The small molecule below binds the protein below.
Small molecule (SMILES): CC(C)[C@H](N)C(=O)O

Sequence of chain 1.O:
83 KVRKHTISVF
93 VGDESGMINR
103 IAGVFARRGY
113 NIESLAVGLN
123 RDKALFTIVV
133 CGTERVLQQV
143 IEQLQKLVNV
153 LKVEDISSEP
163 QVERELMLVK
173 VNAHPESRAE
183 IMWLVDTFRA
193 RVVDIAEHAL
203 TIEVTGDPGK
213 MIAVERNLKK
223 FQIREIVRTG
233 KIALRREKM

Binding-site contacts:
Ligand atom N contacts residue ILE347 of chain 1.P at 3.1 Å (h-bond).
Ligand atom O contacts residue ILE347 of chain 1.P at 3.2 Å (h-bond).
Ligand atom O contacts residue GLY98 of chain 1.O at 4.0 Å.
Ligand atom CG2 contacts residue ILE100 of chain 1.O at 3.7 Å (hydrophobic).
Ligand atom CA contacts residue ASP95 of chain 1.O at 3.0 Å.
Ligand atom CA contacts residue ASN346 of chain 1.P at 3.3 Å.
Ligand atom C contacts residue ASN346 of chain 1.P at 3.4 Å.
Ligand atom CA contacts residue MET99 of chain 1.O at 4.1 Å (hydrophobic).
Ligand atom C contacts residue ILE100 of chain 1.O at 4.2 Å (hydrophobic).
Ligand atom C contacts residue GLY98 of chain 1.O at 4.0 Å.
Ligand atom CG1 contacts residue ASP95 of chain 1.O at 2.9 Å.
Ligand atom C contacts residue MET99 of chain 1.O at 3.8 Å (hydrophobic).
Ligand atom OXT contacts residue GLU96 of chain 1.O at 3.6 Å.
Ligand atom OXT contacts residue GLY98 of chain 1.O at 3.7 Å.
Ligand atom O contacts residue GLU96 of chain 1.O at 3.9 Å.
Ligand atom CA contacts residue GLU96 of chain 1.O at 3.4 Å.
Ligand atom O contacts residue ASN346 of chain 1.P at 2.9 Å (h-bond).
Ligand atom N contacts residue ASP95 of chain 1.O at 2.5 Å (salt-bridge).
Ligand atom CA contacts residue ILE347 of chain 1.P at 3.8 Å (hydrophobic).
Ligand atom C contacts residue ILE347 of chain 1.P at 4.0 Å (hydrophobic).
Ligand atom C contacts residue ASP95 of chain 1.O at 4.4 Å.
Ligand atom CB contacts residue ILE347 of chain 1.P at 3.9 Å (hydrophobic).
Ligand atom C contacts residue GLU96 of chain 1.O at 3.5 Å.
Ligand atom CB contacts residue ASP95 of chain 1.O at 3.5 Å.
Ligand atom CB contacts residue ILE100 of chain 1.O at 3.9 Å (hydrophobic).
Ligand atom O contacts residue TYR345 of chain 1.P at 4.5 Å.
Ligand atom N contacts residue ASN346 of chain 1.P at 2.3 Å (h-bond).
Ligand atom O contacts residue SER97 of chain 1.O at 4.3 Å.
Ligand atom N contacts residue GLU96 of chain 1.O at 4.0 Å.
Ligand atom CG2 contacts residue ILE347 of chain 1.P at 2.8 Å (hydrophobic).
Ligand atom CG1 contacts residue MET99 of chain 1.O at 4.4 Å (hydrophobic).
Ligand atom CB contacts residue MET99 of chain 1.O at 4.2 Å (hydrophobic).
Ligand atom OXT contacts residue ILE100 of chain 1.O at 3.0 Å (h-bond).
Ligand atom CG1 contacts residue ALA126 of chain 1.O at 4.0 Å (hydrophobic).
Ligand atom OXT contacts residue MET99 of chain 1.O at 2.9 Å (h-bond).

Sequence of chain 1.P:
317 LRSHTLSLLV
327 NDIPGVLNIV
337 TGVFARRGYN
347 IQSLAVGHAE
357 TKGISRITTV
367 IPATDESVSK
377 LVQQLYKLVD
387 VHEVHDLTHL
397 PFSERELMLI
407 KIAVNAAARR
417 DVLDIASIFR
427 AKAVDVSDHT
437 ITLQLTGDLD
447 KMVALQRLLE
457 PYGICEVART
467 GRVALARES